Sequence of chain 1.A:
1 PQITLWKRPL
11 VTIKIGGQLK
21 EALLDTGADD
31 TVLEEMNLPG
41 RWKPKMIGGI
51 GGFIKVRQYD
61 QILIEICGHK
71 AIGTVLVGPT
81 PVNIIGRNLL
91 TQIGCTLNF

Sequence of chain 1.B:
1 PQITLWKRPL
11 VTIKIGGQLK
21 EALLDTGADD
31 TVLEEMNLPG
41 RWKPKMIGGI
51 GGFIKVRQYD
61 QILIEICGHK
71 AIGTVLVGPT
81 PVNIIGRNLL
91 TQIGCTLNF

The protein below binds the small molecule below.
Small molecule (SMILES): CC[C@H](C)CN(C[C@@H](O)[C@H](Cc1ccccc1)NC(=O)O[C@H]1CO[C@H]2OCC[C@H]21)S(=O)(=O)c1ccc([C@H](C)O)cc1

Binding-site contacts:
Ligand atom O27 contacts residue ASP29 of chain 1.B at 2.8 Å (salt-bridge).
Ligand atom C23 contacts residue GLY48 of chain 1.B at 3.2 Å.
Ligand atom C12 contacts residue ASP25 of chain 1.A at 3.1 Å.
Ligand atom O19 contacts residue ALA28 of chain 1.B at 3.5 Å.
Ligand atom O09 contacts residue ILE50 of chain 1.B at 3.6 Å.
Ligand atom C34 contacts residue GLY27 of chain 1.B at 3.2 Å.
Ligand atom C02 contacts residue GLY48 of chain 1.A at 3.6 Å.
Ligand atom C25 contacts residue GLY48 of chain 1.B at 3.1 Å.
Ligand atom C35 contacts residue ILE47 of chain 1.A at 3.5 Å (hydrophobic).
Ligand atom O14 contacts residue GLY27 of chain 1.B at 3.2 Å.
Ligand atom O14 contacts residue ASP25 of chain 1.A at 2.5 Å (salt-bridge).
Ligand atom O14 contacts residue ALA28 of chain 1.B at 3.8 Å.
Ligand atom C06 contacts residue ALA28 of chain 1.A at 3.7 Å (hydrophobic).
Ligand atom O41 contacts residue ASP30 of chain 1.A at 3.0 Å (salt-bridge).
Ligand atom O09 contacts residue ILE84 of chain 1.A at 3.5 Å.
Ligand atom C38 contacts residue VAL82 of chain 1.B at 3.6 Å (hydrophobic).
Ligand atom C13 contacts residue ASP25 of chain 1.B at 3.4 Å.
Ligand atom C36 contacts residue VAL82 of chain 1.B at 3.6 Å (hydrophobic).
Ligand atom C05 contacts residue ALA28 of chain 1.A at 3.6 Å (hydrophobic).
Ligand atom C06 contacts residue ASP30 of chain 1.A at 3.7 Å.
Ligand atom C28 contacts residue GLY27 of chain 1.B at 3.6 Å.
Ligand atom C31 contacts residue GLY49 of chain 1.B at 3.5 Å.
Ligand atom C24 contacts residue ASP29 of chain 1.B at 3.4 Å.
Ligand atom C03 contacts residue GLY48 of chain 1.A at 3.1 Å.
Ligand atom O14 contacts residue ASP25 of chain 1.B at 2.6 Å (salt-bridge).
Ligand atom C31 contacts residue ILE50 of chain 1.B at 3.6 Å (hydrophobic).
Ligand atom C06 contacts residue VAL32 of chain 1.A at 3.7 Å (hydrophobic).
Ligand atom O22 contacts residue ASP29 of chain 1.B at 3.1 Å (salt-bridge).
Ligand atom C11 contacts residue GLY27 of chain 1.A at 3.6 Å.
Ligand atom C28 contacts residue ASP25 of chain 1.A at 3.3 Å.
Ligand atom C37 contacts residue ASP25 of chain 1.B at 3.7 Å.
Ligand atom O22 contacts residue ASP30 of chain 1.B at 2.9 Å (salt-bridge).
Ligand atom C40 contacts residue ASP30 of chain 1.A at 3.7 Å.
Ligand atom O41 contacts residue ASP29 of chain 1.A at 3.5 Å.
Ligand atom C13 contacts residue ASP25 of chain 1.A at 3.2 Å.
Ligand atom O08 contacts residue ILE50 of chain 1.B at 3.1 Å.
Ligand atom O08 contacts residue GLY49 of chain 1.A at 3.4 Å.
Ligand atom N16 contacts residue GLY27 of chain 1.B at 3.0 Å (h-bond).
Ligand atom C21 contacts residue ASP30 of chain 1.B at 3.7 Å.
Ligand atom O22 contacts residue ALA28 of chain 1.B at 3.6 Å.